Sequence of chain 1.A:
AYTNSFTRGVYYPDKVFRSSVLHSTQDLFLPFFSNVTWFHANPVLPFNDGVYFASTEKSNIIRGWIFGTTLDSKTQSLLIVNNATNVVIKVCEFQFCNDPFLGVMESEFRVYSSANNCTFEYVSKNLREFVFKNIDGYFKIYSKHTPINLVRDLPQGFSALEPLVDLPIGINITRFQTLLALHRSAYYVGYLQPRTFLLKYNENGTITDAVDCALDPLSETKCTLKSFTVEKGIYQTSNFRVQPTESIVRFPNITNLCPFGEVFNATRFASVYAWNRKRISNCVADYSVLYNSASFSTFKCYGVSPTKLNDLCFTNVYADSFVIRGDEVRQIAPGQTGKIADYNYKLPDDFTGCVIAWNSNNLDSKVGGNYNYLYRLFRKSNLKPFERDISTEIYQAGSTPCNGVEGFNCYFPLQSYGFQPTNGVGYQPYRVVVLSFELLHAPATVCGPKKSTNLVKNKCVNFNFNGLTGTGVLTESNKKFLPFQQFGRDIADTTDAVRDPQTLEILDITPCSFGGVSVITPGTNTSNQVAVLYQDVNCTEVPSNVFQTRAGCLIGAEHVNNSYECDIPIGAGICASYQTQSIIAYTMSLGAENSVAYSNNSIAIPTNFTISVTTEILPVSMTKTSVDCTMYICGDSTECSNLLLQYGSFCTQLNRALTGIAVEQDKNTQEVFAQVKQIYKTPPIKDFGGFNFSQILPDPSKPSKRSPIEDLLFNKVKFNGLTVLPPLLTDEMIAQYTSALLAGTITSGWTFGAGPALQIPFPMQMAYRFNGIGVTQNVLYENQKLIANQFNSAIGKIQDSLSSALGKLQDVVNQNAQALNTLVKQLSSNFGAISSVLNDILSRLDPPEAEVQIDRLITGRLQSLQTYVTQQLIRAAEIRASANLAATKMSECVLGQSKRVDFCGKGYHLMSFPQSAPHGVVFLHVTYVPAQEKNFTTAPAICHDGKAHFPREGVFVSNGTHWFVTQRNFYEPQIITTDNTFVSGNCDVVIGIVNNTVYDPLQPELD

Binding-site contacts:
Ligand atom C3 contacts residue ASN709 of chain 1.A at 3.9 Å.
Ligand atom O7 contacts residue ASN709 of chain 1.A at 3.3 Å (h-bond).
Ligand atom C5 contacts residue ASN709 of chain 1.A at 3.5 Å.
Ligand atom C7 contacts residue ASN709 of chain 1.A at 3.4 Å.
Ligand atom O5 contacts residue ASP796 of chain 1.B at 3.7 Å.
Ligand atom O5 contacts residue ASN709 of chain 1.A at 2.2 Å (h-bond).
Ligand atom C8 contacts residue GLY1131 of chain 1.A at 3.9 Å.
Ligand atom C4 contacts residue ASN709 of chain 1.A at 4.3 Å.
Ligand atom O7 contacts residue ASP796 of chain 1.B at 4.3 Å.
Ligand atom C1 contacts residue ASP796 of chain 1.B at 3.9 Å.
Ligand atom C2 contacts residue ASN709 of chain 1.A at 2.7 Å.
Ligand atom C1 contacts residue ASN709 of chain 1.A at 1.4 Å.
Ligand atom N2 contacts residue ASN709 of chain 1.A at 3.2 Å (h-bond).
Ligand atom C8 contacts residue ILE1130 of chain 1.A at 4.2 Å (hydrophobic).

The small molecule below binds the protein below.
Small molecule (SMILES): CC(=O)N[C@@H]1[C@@H](O)[C@H](O)[C@@H](CO)O[C@H]1O

Sequence of chain 1.B:
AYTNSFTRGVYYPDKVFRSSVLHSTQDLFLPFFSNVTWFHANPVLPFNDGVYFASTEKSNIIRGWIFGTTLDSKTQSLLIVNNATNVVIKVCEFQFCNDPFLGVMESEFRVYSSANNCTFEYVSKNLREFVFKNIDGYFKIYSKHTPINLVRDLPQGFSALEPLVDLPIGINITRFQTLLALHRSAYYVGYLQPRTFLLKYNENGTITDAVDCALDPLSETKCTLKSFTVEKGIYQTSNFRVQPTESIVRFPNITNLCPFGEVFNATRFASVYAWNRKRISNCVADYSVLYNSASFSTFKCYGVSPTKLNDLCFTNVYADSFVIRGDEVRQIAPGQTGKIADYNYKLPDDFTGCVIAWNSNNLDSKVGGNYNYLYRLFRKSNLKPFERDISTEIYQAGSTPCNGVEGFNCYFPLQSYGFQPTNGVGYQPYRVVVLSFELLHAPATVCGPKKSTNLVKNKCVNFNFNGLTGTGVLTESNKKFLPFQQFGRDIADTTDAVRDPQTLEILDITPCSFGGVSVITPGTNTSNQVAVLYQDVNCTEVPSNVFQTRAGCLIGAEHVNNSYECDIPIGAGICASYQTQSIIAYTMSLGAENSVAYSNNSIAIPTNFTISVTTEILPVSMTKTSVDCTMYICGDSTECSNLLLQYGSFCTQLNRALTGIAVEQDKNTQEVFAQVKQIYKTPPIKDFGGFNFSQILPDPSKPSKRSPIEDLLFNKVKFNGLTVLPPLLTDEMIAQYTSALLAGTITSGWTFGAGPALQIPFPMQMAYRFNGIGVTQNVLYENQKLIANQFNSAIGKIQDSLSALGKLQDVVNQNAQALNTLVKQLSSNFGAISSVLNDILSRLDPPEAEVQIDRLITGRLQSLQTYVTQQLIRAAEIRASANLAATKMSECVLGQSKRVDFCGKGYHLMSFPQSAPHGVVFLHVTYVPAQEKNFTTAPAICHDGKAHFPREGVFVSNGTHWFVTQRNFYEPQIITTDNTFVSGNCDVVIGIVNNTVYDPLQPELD